Binding-site contacts:
Ligand atom CBC contacts residue CYS153 of chain 2.B at 3.1 Å (hydrophobic).
Ligand atom CHD contacts residue ILE148 of chain 2.B at 3.5 Å (hydrophobic).
Ligand atom CGA contacts residue THR149 of chain 2.B at 3.4 Å.
Ligand atom CBB contacts residue LEU38 of chain 2.B at 3.7 Å (hydrophobic).
Ligand atom CAC contacts residue CYS153 of chain 2.B at 2.8 Å (hydrophobic).
Ligand atom C3A contacts residue ASN35 of chain 2.B at 3.4 Å.
Ligand atom CBC contacts residue VAL40 of chain 2.B at 3.6 Å (hydrophobic).
Ligand atom O2A contacts residue THR149 of chain 2.B at 2.7 Å (h-bond).
Ligand atom OC contacts residue THR149 of chain 2.B at 3.5 Å (h-bond).
Ligand atom NC contacts residue THR149 of chain 2.B at 2.8 Å (h-bond).
Ligand atom NA contacts residue ASN35 of chain 2.B at 3.6 Å.
Ligand atom C1C contacts residue THR149 of chain 2.B at 3.5 Å.
Ligand atom CBB contacts residue LEU24 of chain 3.A at 2.8 Å (hydrophobic).
Ligand atom OC contacts residue GLY151 of chain 2.B at 3.2 Å (h-bond).
Ligand atom C2D contacts residue THR149 of chain 2.B at 3.4 Å.
Ligand atom NB contacts residue ASN35 of chain 2.B at 2.9 Å (h-bond).
Ligand atom NA contacts residue ASP39 of chain 2.B at 2.7 Å (salt-bridge).
Ligand atom OC contacts residue THR150 of chain 2.B at 3.5 Å.
Ligand atom CHB contacts residue ASP39 of chain 2.B at 3.4 Å.
Ligand atom CBB contacts residue GLN25 of chain 3.A at 3.5 Å.
Ligand atom C4A contacts residue ASP39 of chain 2.B at 3.7 Å.
Ligand atom C4A contacts residue ASN35 of chain 2.B at 3.6 Å.
Ligand atom O1A contacts residue THR149 of chain 2.B at 3.4 Å (h-bond).
Ligand atom CAC contacts residue ALA142 of chain 2.B at 3.2 Å (hydrophobic).
Ligand atom CMC contacts residue ASN143 of chain 2.B at 3.2 Å.
Ligand atom OB contacts residue ASN28 of chain 3.A at 2.9 Å (h-bond).
Ligand atom C4C contacts residue ILE148 of chain 2.B at 3.6 Å (hydrophobic).
Ligand atom CMD contacts residue THR149 of chain 2.B at 3.5 Å.
Ligand atom C2C contacts residue CYS153 of chain 2.B at 3.5 Å (hydrophobic).
Ligand atom C1C contacts residue GLY151 of chain 2.B at 3.6 Å.
Ligand atom CHD contacts residue CYS153 of chain 2.B at 3.5 Å (hydrophobic).
Ligand atom CMD contacts residue GLY151 of chain 2.B at 3.3 Å.
Ligand atom C4C contacts residue CYS153 of chain 2.B at 3.1 Å (hydrophobic).
Ligand atom C3C contacts residue CYS153 of chain 2.B at 2.8 Å (hydrophobic).
Ligand atom C1D contacts residue ASP39 of chain 2.B at 3.6 Å.
Ligand atom C2A contacts residue ASN35 of chain 2.B at 3.7 Å.
Ligand atom C1C contacts residue ILE148 of chain 2.B at 3.7 Å (hydrophobic).
Ligand atom CMA contacts residue ASN35 of chain 2.B at 3.6 Å.
Ligand atom C4B contacts residue ASN35 of chain 2.B at 3.7 Å.
Ligand atom ND contacts residue ASP39 of chain 2.B at 2.7 Å (salt-bridge).

A small-molecule ligand and the protein it binds are described below.
Small molecule (SMILES): C=CC1=C(C)/C(=C/c2[nH]c(/C=C3\N=C(/C=C4\NC(=O)C(C)=C4C=C)C(C)=C3CCC(=O)O)c(CCC(=O)O)c2C)NC1=O

Sequence of chain 2.B:
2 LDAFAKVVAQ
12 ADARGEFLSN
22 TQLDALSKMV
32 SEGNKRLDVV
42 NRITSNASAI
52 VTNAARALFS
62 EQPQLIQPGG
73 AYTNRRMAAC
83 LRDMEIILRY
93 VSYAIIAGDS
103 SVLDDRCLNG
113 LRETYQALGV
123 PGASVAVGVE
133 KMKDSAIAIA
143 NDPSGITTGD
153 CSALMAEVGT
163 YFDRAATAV

Sequence of chain 3.A:
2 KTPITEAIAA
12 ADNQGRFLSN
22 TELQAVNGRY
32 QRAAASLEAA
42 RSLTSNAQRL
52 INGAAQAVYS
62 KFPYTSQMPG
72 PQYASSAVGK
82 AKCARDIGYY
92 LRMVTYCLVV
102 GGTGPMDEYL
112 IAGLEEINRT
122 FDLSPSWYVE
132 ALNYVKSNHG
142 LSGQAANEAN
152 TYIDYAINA